Sequence of chain 1.B:
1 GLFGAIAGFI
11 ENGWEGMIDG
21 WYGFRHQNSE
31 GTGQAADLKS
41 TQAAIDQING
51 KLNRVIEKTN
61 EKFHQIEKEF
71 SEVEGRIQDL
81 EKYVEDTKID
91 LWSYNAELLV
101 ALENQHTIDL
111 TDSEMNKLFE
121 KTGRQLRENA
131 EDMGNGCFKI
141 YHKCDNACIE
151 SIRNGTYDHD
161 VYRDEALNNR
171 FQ

Sequence of chain 1.A:
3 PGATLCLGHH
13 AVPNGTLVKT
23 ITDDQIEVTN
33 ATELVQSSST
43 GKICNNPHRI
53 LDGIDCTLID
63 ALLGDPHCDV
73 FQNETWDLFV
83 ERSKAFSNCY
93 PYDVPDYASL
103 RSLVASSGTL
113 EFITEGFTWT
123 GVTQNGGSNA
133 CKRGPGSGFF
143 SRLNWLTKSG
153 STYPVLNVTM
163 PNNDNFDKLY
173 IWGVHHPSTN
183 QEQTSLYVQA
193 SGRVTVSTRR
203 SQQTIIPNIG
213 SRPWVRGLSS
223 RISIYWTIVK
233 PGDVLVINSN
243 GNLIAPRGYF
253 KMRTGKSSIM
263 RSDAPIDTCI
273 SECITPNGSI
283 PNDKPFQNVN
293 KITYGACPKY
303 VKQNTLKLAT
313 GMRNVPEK

Binding-site contacts:
Ligand atom C3 contacts residue ASN32 of chain 1.A at 3.7 Å.
Ligand atom N2 contacts residue ASN32 of chain 1.A at 2.9 Å (h-bond).
Ligand atom C4 contacts residue ASN32 of chain 1.A at 4.2 Å.
Ligand atom C1 contacts residue THR312 of chain 1.A at 3.8 Å.
Ligand atom C6 contacts residue THR312 of chain 1.A at 4.4 Å.
Ligand atom C2 contacts residue ASN32 of chain 1.A at 2.4 Å.
Ligand atom O6 contacts residue LEU52 of chain 1.B at 3.9 Å.
Ligand atom C5 contacts residue ASN32 of chain 1.A at 3.6 Å.
Ligand atom C1 contacts residue ASN32 of chain 1.A at 1.4 Å.
Ligand atom O5 contacts residue ASN32 of chain 1.A at 2.3 Å (h-bond).
Ligand atom O6 contacts residue THR312 of chain 1.A at 4.3 Å.
Ligand atom O5 contacts residue THR312 of chain 1.A at 3.3 Å (h-bond).
Ligand atom O7 contacts residue ASN32 of chain 1.A at 3.8 Å.
Ligand atom C6 contacts residue LEU52 of chain 1.B at 4.2 Å (hydrophobic).
Ligand atom C5 contacts residue THR312 of chain 1.A at 4.5 Å.
Ligand atom C7 contacts residue ASN32 of chain 1.A at 3.5 Å.

A small-molecule ligand and the protein it binds are described below.
Small molecule (SMILES): CC(=O)N[C@@H]1[C@@H](O)[C@H](O)[C@@H](CO)O[C@H]1O